A protein and the small-molecule ligand that binds it are described below.
Small molecule (SMILES): O[C@@H]1[C@H](O)[C@@H](O)OC[C@@H]1O

Binding-site contacts:
Ligand atom C3 contacts residue TRP157 of chain 1.B at 4.0 Å (hydrophobic).
Ligand atom C2 contacts residue ALA172 of chain 1.B at 4.0 Å (hydrophobic).
Ligand atom O2 contacts residue TYR171 of chain 1.B at 3.0 Å (h-bond).
Ligand atom O2 contacts residue GLY173 of chain 1.B at 4.2 Å.
Ligand atom O2 contacts residue TRP157 of chain 1.B at 4.4 Å.
Ligand atom C3 contacts residue TYR171 of chain 1.B at 3.9 Å (hydrophobic).
Ligand atom C2 contacts residue TRP157 of chain 1.B at 3.7 Å (hydrophobic).
Ligand atom C5 contacts residue TRP157 of chain 1.B at 4.3 Å (hydrophobic).
Ligand atom O2 contacts residue ALA172 of chain 1.B at 2.5 Å (h-bond).
Ligand atom C2 contacts residue TYR171 of chain 1.B at 3.7 Å (hydrophobic).
Ligand atom O2 contacts residue LEU174 of chain 1.B at 4.0 Å.
Ligand atom O4 contacts residue TRP157 of chain 1.B at 4.1 Å.
Ligand atom O4 contacts residue LEU163 of chain 1.B at 4.1 Å.
Ligand atom C3 contacts residue ALA172 of chain 1.B at 4.3 Å (hydrophobic).
Ligand atom O1 contacts residue LEU174 of chain 1.B at 4.4 Å.
Ligand atom O3 contacts residue ALA172 of chain 1.B at 3.8 Å.
Ligand atom C4 contacts residue TRP157 of chain 1.B at 3.7 Å (hydrophobic).
Ligand atom C1 contacts residue TRP157 of chain 1.B at 4.4 Å (hydrophobic).
Ligand atom O3 contacts residue TYR171 of chain 1.B at 4.4 Å.
Ligand atom C2 contacts residue LEU174 of chain 1.B at 4.2 Å (hydrophobic).
Ligand atom O1 contacts residue THR175 of chain 1.B at 3.3 Å.
Ligand atom O2 contacts residue THR175 of chain 1.B at 3.9 Å.
Ligand atom O5 contacts residue TRP157 of chain 1.B at 4.0 Å.
Ligand atom O1 contacts residue TRP157 of chain 1.B at 4.0 Å.
Ligand atom C1 contacts residue THR175 of chain 1.B at 4.3 Å.

Sequence of chain 1.B:
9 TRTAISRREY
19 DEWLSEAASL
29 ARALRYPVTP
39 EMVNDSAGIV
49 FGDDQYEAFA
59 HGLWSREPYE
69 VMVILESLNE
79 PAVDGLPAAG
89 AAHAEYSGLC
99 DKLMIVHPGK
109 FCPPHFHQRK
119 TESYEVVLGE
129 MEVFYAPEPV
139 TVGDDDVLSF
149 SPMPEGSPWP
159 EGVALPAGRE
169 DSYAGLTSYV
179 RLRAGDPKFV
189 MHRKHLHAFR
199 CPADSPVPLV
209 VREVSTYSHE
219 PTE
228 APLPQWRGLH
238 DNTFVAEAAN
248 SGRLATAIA